Binding-site contacts:
Ligand atom C1 contacts residue HIS524 of chain 1.A at 4.1 Å.
Ligand atom C12 contacts residue MET419 of chain 1.A at 4.1 Å (hydrophobic).
Ligand atom C11 contacts residue HIS524 of chain 1.A at 4.2 Å.
Ligand atom C5 contacts residue HIS524 of chain 1.A at 3.6 Å.
Ligand atom C11 contacts residue VAL498 of chain 1.A at 4.2 Å (hydrophobic).
Ligand atom C1 contacts residue TRP525 of chain 1.A at 4.1 Å (hydrophobic).
Ligand atom C12 contacts residue TRP525 of chain 1.A at 3.8 Å (hydrophobic).
Ligand atom C6 contacts residue TYR383 of chain 1.A at 4.0 Å (hydrophobic).
Ligand atom C6 contacts residue ASP335 of chain 1.A at 3.8 Å.
Ligand atom C8 contacts residue LEU408 of chain 1.A at 3.7 Å (hydrophobic).
Ligand atom C5 contacts residue PHE267 of chain 1.A at 3.5 Å (hydrophobic).
Ligand atom C7 contacts residue LEU408 of chain 1.A at 3.7 Å (hydrophobic).
Ligand atom C10 contacts residue PHE267 of chain 1.A at 3.5 Å (hydrophobic).
Ligand atom C11 contacts residue TYR383 of chain 1.A at 2.9 Å (hydrophobic).
Ligand atom C9 contacts residue HIS524 of chain 1.A at 4.0 Å.
Ligand atom N14 contacts residue ASP335 of chain 1.A at 2.5 Å (salt-bridge).
Ligand atom N4 contacts residue TRP525 of chain 1.A at 4.2 Å.
Ligand atom C10 contacts residue ASP335 of chain 1.A at 3.5 Å.
Ligand atom C5 contacts residue TRP525 of chain 1.A at 4.0 Å (hydrophobic).
Ligand atom N13 contacts residue LEU408 of chain 1.A at 3.8 Å.
Ligand atom C5 contacts residue ASP335 of chain 1.A at 3.9 Å.
Ligand atom C7 contacts residue MET419 of chain 1.A at 3.7 Å (hydrophobic).
Ligand atom C9 contacts residue TRP525 of chain 1.A at 4.0 Å (hydrophobic).
Ligand atom N14 contacts residue TYR466 of chain 1.A at 2.6 Å (h-bond).
Ligand atom C8 contacts residue MET419 of chain 1.A at 4.0 Å (hydrophobic).
Ligand atom N4 contacts residue HIS524 of chain 1.A at 3.6 Å.
Ligand atom C1 contacts residue MET419 of chain 1.A at 4.2 Å (hydrophobic).
Ligand atom C10 contacts residue TYR466 of chain 1.A at 3.0 Å (hydrophobic).
Ligand atom N13 contacts residue PHE267 of chain 1.A at 3.6 Å.
Ligand atom C3 contacts residue MET419 of chain 1.A at 3.7 Å (hydrophobic).
Ligand atom C7 contacts residue TRP525 of chain 1.A at 3.7 Å (hydrophobic).
Ligand atom C3 contacts residue LEU408 of chain 1.A at 4.1 Å (hydrophobic).
Ligand atom N2 contacts residue HIS524 of chain 1.A at 4.0 Å.
Ligand atom C6 contacts residue VAL498 of chain 1.A at 4.2 Å (hydrophobic).
Ligand atom C11 contacts residue TYR466 of chain 1.A at 3.3 Å (hydrophobic).
Ligand atom C6 contacts residue HIS524 of chain 1.A at 3.6 Å.
Ligand atom C7 contacts residue LEU417 of chain 1.A at 4.2 Å (hydrophobic).
Ligand atom N14 contacts residue TYR383 of chain 1.A at 3.5 Å (h-bond).
Ligand atom C3 contacts residue TRP525 of chain 1.A at 3.8 Å (hydrophobic).
Ligand atom C11 contacts residue ASP335 of chain 1.A at 3.2 Å.

A protein and the small-molecule ligand that binds it are described below.
Small molecule (SMILES): N#Cc1cccnc1N1CCNCC1

Sequence of chain 1.A:
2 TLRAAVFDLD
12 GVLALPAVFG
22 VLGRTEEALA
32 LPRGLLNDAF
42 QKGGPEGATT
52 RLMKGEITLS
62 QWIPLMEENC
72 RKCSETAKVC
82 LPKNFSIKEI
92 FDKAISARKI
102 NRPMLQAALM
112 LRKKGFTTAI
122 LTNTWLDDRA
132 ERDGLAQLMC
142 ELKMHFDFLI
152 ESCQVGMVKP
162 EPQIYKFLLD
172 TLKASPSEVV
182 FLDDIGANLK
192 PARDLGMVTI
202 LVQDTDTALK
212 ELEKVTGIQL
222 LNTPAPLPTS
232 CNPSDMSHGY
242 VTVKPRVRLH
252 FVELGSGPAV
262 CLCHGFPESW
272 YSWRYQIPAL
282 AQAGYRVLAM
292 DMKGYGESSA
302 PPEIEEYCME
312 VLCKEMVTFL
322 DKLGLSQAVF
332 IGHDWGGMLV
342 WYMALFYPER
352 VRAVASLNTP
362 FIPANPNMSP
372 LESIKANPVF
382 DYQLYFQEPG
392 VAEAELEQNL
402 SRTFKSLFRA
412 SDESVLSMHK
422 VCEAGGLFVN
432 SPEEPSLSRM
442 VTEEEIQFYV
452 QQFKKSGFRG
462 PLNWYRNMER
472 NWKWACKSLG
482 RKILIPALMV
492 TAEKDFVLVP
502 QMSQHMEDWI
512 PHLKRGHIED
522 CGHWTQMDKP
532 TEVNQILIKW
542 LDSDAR